Sequence of chain 1.A:
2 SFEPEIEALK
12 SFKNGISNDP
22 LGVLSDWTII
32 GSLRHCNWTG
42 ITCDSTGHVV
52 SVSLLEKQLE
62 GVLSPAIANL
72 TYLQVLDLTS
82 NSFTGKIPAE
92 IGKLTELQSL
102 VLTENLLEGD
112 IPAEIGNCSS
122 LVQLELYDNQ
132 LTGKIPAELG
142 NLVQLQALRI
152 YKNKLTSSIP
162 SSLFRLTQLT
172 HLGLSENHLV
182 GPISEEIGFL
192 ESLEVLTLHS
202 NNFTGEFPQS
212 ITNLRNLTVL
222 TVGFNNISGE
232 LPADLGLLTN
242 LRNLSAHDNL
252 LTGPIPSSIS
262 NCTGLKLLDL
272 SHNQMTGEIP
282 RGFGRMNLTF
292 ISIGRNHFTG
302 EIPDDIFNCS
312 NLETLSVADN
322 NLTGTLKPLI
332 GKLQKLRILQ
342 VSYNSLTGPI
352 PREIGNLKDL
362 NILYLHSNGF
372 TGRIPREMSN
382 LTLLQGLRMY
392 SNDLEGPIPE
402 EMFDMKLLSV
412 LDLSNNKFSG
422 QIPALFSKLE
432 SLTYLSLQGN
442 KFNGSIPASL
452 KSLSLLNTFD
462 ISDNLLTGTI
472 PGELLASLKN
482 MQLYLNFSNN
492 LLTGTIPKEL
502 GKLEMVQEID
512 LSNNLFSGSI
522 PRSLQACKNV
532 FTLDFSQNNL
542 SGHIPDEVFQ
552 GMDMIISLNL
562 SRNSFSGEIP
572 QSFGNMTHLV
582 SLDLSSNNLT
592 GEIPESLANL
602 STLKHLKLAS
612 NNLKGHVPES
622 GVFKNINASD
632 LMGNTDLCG

This protein binds this small molecule.
Small molecule (SMILES): CC(=O)N[C@@H]1[C@@H](O)[C@H](O)[C@@H](CO)O[C@H]1O

Binding-site contacts:
Ligand atom C2 contacts residue ASN217 of chain 1.A at 2.4 Å.
Ligand atom C3 contacts residue ASN217 of chain 1.A at 3.7 Å.
Ligand atom C7 contacts residue SER193 of chain 1.A at 3.2 Å.
Ligand atom O7 contacts residue SER193 of chain 1.A at 2.4 Å (h-bond).
Ligand atom N2 contacts residue SER193 of chain 1.A at 4.5 Å.
Ligand atom C4 contacts residue ASN217 of chain 1.A at 4.1 Å.
Ligand atom C1 contacts residue ASN217 of chain 1.A at 1.4 Å.
Ligand atom C8 contacts residue SER193 of chain 1.A at 3.4 Å.
Ligand atom O7 contacts residue ASN217 of chain 1.A at 3.7 Å.
Ligand atom C5 contacts residue ASN217 of chain 1.A at 3.5 Å.
Ligand atom C7 contacts residue ASN217 of chain 1.A at 3.5 Å.
Ligand atom O5 contacts residue ASN217 of chain 1.A at 2.3 Å (h-bond).
Ligand atom N2 contacts residue ASN217 of chain 1.A at 2.9 Å (h-bond).